The protein below binds the small molecule below.
Small molecule (SMILES): OC[C@H]1O[C@@H](O)[C@@H](O)[C@@H](O)[C@@H]1O

Sequence of chain 51.D:
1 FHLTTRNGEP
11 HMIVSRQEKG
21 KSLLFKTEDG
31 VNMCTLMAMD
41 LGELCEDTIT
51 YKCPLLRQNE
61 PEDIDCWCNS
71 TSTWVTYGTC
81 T

Binding-site contacts:
Ligand atom O2 contacts residue NAG1 of chain 51.T at 3.4 Å (h-bond).
Ligand atom C1 contacts residue NAG1 of chain 51.T at 1.7 Å.
Ligand atom C5 contacts residue NAG1 of chain 51.T at 3.8 Å.
Ligand atom C2 contacts residue BMA1 of chain 51.V at 3.2 Å.
Ligand atom C3 contacts residue BMA1 of chain 51.V at 2.5 Å.
Ligand atom O2 contacts residue BMA1 of chain 51.V at 3.0 Å (h-bond).
Ligand atom O5 contacts residue NAG1 of chain 51.T at 2.5 Å (h-bond).
Ligand atom C4 contacts residue BMA1 of chain 51.V at 3.6 Å.
Ligand atom O4 contacts residue BMA1 of chain 51.V at 4.0 Å.
Ligand atom O2 contacts residue HIS2 of chain 51.D at 3.4 Å (h-bond).
Ligand atom C2 contacts residue NAG1 of chain 51.T at 2.9 Å.
Ligand atom O3 contacts residue BMA1 of chain 51.V at 1.1 Å.
Ligand atom C2 contacts residue HIS2 of chain 51.D at 4.5 Å.
Ligand atom O6 contacts residue NAG1 of chain 51.T at 4.5 Å.
Ligand atom C3 contacts residue NAG1 of chain 51.T at 4.1 Å.